Sequence of chain 1.A:
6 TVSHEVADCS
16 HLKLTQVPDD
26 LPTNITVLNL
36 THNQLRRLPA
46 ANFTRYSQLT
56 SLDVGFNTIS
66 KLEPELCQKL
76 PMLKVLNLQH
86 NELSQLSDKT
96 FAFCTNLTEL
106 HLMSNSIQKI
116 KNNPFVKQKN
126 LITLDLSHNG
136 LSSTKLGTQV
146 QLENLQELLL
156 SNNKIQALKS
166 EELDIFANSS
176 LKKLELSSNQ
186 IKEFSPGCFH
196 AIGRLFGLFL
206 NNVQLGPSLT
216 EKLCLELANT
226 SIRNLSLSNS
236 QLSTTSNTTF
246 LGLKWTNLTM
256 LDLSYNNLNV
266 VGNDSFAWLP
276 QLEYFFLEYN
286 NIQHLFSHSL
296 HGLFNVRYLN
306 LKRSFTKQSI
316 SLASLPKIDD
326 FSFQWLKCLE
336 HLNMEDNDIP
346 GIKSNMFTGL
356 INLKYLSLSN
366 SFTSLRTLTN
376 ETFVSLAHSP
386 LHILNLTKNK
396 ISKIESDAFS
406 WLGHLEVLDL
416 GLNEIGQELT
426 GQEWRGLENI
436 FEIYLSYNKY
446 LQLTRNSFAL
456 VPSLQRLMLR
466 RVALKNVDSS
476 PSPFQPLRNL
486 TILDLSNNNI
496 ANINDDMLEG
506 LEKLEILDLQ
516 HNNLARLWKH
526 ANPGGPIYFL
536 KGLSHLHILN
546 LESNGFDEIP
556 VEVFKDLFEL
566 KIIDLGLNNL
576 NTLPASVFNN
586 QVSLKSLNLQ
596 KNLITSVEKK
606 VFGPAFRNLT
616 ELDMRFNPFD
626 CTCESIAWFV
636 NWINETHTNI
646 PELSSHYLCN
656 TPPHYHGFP

Binding-site contacts:
Ligand atom C1 contacts residue ASN252 of chain 1.A at 1.4 Å.
Ligand atom C3 contacts residue ASN252 of chain 1.A at 3.8 Å.
Ligand atom O7 contacts residue ASN252 of chain 1.A at 4.4 Å.
Ligand atom C7 contacts residue THR225 of chain 1.A at 4.4 Å.
Ligand atom C8 contacts residue TRP250 of chain 1.A at 4.4 Å (hydrophobic).
Ligand atom N2 contacts residue ASN252 of chain 1.A at 2.8 Å (h-bond).
Ligand atom C2 contacts residue ASN252 of chain 1.A at 2.4 Å.
Ligand atom C4 contacts residue ASN252 of chain 1.A at 4.2 Å.
Ligand atom C7 contacts residue ASN252 of chain 1.A at 3.8 Å.
Ligand atom C8 contacts residue THR225 of chain 1.A at 3.3 Å.
Ligand atom O5 contacts residue ASN252 of chain 1.A at 2.4 Å (h-bond).
Ligand atom C8 contacts residue ASN224 of chain 1.A at 4.1 Å.
Ligand atom C5 contacts residue ASN252 of chain 1.A at 3.7 Å.

A small-molecule ligand and the protein it binds are described below.
Small molecule (SMILES): CC(=O)N[C@H]1[C@H](O[C@H]2[C@H](O)[C@@H](NC(C)=O)CO[C@@H]2CO)O[C@H](CO)[C@@H](O)[C@@H]1O